Sequence of chain 1.A:
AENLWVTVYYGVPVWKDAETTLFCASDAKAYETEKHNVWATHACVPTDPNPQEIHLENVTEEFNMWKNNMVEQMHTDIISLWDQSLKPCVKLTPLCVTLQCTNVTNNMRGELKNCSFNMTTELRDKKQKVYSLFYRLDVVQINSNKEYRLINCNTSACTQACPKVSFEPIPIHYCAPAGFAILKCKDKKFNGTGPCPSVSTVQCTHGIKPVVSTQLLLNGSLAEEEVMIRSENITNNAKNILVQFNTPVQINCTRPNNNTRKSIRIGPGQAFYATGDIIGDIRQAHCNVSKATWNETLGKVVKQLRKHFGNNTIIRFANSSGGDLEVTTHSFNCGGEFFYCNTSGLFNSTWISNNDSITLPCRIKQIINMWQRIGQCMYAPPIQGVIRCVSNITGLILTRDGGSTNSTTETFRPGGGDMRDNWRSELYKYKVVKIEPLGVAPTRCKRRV

This small molecule binds to this protein.
Small molecule (SMILES): CC(=O)N[C@H]1[C@H](O[C@H]2[C@H](O)[C@@H](NC(C)=O)CO[C@@H]2CO)O[C@H](CO)[C@@H](O[C@@H]2O[C@H](CO)[C@@H](O)[C@H](O)[C@@H]2O)[C@@H]1O

Binding-site contacts:
Ligand atom C5 contacts residue ASN118 of chain 1.A at 3.7 Å.
Ligand atom C1 contacts residue ASN118 of chain 1.A at 1.4 Å.
Ligand atom C6 contacts residue SER120 of chain 1.A at 4.5 Å.
Ligand atom C2 contacts residue ASN118 of chain 1.A at 2.5 Å.
Ligand atom C1 contacts residue TYR135 of chain 1.A at 3.6 Å (hydrophobic).
Ligand atom N2 contacts residue THR105 of chain 1.A at 4.2 Å.
Ligand atom O5 contacts residue ASN118 of chain 1.A at 2.3 Å (h-bond).
Ligand atom C8 contacts residue ASN106 of chain 1.A at 3.7 Å.
Ligand atom C4 contacts residue ASN118 of chain 1.A at 4.2 Å.
Ligand atom C7 contacts residue LEU137 of chain 1.A at 4.3 Å (hydrophobic).
Ligand atom N2 contacts residue TYR135 of chain 1.A at 4.4 Å.
Ligand atom C3 contacts residue ASN118 of chain 1.A at 3.8 Å.
Ligand atom C2 contacts residue TYR135 of chain 1.A at 4.4 Å (hydrophobic).
Ligand atom O4 contacts residue TYR135 of chain 1.A at 3.9 Å.
Ligand atom C3 contacts residue TYR135 of chain 1.A at 3.8 Å (hydrophobic).
Ligand atom C8 contacts residue VAL104 of chain 1.A at 3.8 Å (hydrophobic).
Ligand atom O7 contacts residue TYR135 of chain 1.A at 2.9 Å (h-bond).
Ligand atom C7 contacts residue TYR135 of chain 1.A at 4.0 Å (hydrophobic).
Ligand atom O7 contacts residue ASP290 of chain 1.A at 3.9 Å.
Ligand atom C7 contacts residue ASP290 of chain 1.A at 4.0 Å.
Ligand atom O7 contacts residue ASN118 of chain 1.A at 3.9 Å.
Ligand atom C5 contacts residue TYR135 of chain 1.A at 3.7 Å (hydrophobic).
Ligand atom C8 contacts residue TYR135 of chain 1.A at 4.4 Å (hydrophobic).
Ligand atom C8 contacts residue THR105 of chain 1.A at 4.4 Å.
Ligand atom N2 contacts residue ASN118 of chain 1.A at 3.0 Å (h-bond).
Ligand atom C6 contacts residue TYR135 of chain 1.A at 4.1 Å (hydrophobic).
Ligand atom O7 contacts residue LEU137 of chain 1.A at 4.1 Å.
Ligand atom C7 contacts residue ASN118 of chain 1.A at 3.7 Å.
Ligand atom O5 contacts residue TYR135 of chain 1.A at 3.9 Å.
Ligand atom O7 contacts residue GLY289 of chain 1.A at 4.2 Å.
Ligand atom C4 contacts residue TYR135 of chain 1.A at 4.2 Å (hydrophobic).
Ligand atom C8 contacts residue ASP290 of chain 1.A at 3.3 Å.